Sequence of chain 1.B:
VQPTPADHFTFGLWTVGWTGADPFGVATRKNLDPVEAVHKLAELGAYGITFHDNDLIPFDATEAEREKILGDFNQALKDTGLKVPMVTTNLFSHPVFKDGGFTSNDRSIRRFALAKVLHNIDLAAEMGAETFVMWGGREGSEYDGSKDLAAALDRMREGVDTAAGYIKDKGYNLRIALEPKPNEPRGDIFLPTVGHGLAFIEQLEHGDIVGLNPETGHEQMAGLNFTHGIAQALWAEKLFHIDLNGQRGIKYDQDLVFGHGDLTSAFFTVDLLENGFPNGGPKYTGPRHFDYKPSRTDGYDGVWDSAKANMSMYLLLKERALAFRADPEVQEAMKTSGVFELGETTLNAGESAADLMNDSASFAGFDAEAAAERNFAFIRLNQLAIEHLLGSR

The small molecule below binds the protein below.
Small molecule (SMILES): OC[C@@H](O)C(O)[C@@H](O)CO

Binding-site contacts:
Ligand atom C1 contacts residue TRP136 of chain 2.A at 3.5 Å (hydrophobic).
Ligand atom O5 contacts residue TRP136 of chain 2.A at 3.4 Å.
Ligand atom O4 contacts residue GLU180 of chain 2.A at 2.6 Å (salt-bridge).
Ligand atom C5 contacts residue THR89 of chain 2.A at 4.1 Å.
Ligand atom O1 contacts residue TRP136 of chain 2.A at 3.5 Å.
Ligand atom C2 contacts residue GLU180 of chain 2.A at 3.9 Å.
Ligand atom O3 contacts residue ASP292 of chain 2.A at 2.9 Å (salt-bridge).
Ligand atom C5 contacts residue TRP136 of chain 2.A at 3.9 Å (hydrophobic).
Ligand atom C1 contacts residue LYS182 of chain 2.A at 4.1 Å.
Ligand atom C1 contacts residue PHE25 of chain 1.B at 3.4 Å (hydrophobic).
Ligand atom C3 contacts residue MN1 of chain 2.D at 3.7 Å.
Ligand atom O4 contacts residue ASP292 of chain 2.A at 3.0 Å (salt-bridge).
Ligand atom C4 contacts residue TRP136 of chain 2.A at 3.8 Å (hydrophobic).
Ligand atom O1 contacts residue LYS182 of chain 2.A at 2.9 Å (salt-bridge).
Ligand atom O5 contacts residue THR89 of chain 2.A at 4.2 Å.
Ligand atom O2 contacts residue MN1 of chain 2.D at 2.5 Å.
Ligand atom C2 contacts residue MN1 of chain 2.D at 3.5 Å.
Ligand atom O1 contacts residue PHE25 of chain 1.B at 3.7 Å.
Ligand atom C5 contacts residue GLU180 of chain 2.A at 4.1 Å.
Ligand atom O2 contacts residue GLU216 of chain 2.A at 3.1 Å (salt-bridge).
Ligand atom C3 contacts residue TRP136 of chain 2.A at 3.7 Å (hydrophobic).
Ligand atom O5 contacts residue HIS53 of chain 2.A at 2.7 Å (h-bond).
Ligand atom C5 contacts residue HIS53 of chain 2.A at 3.3 Å.
Ligand atom O1 contacts residue HIS219 of chain 2.A at 3.2 Å (h-bond).
Ligand atom C4 contacts residue MN1 of chain 2.D at 3.4 Å.
Ligand atom C4 contacts residue ASP292 of chain 2.A at 3.8 Å.
Ligand atom O3 contacts residue MN1 of chain 2.D at 3.8 Å.
Ligand atom O3 contacts residue TRP15 of chain 2.A at 3.4 Å (h-bond).
Ligand atom C2 contacts residue ASP292 of chain 2.A at 3.8 Å.
Ligand atom C4 contacts residue GLU180 of chain 2.A at 3.3 Å.
Ligand atom O2 contacts residue ASP292 of chain 2.A at 3.0 Å (salt-bridge).
Ligand atom O4 contacts residue MN1 of chain 2.D at 2.4 Å.
Ligand atom O4 contacts residue ASP244 of chain 2.A at 3.3 Å (salt-bridge).
Ligand atom O5 contacts residue PHE93 of chain 2.A at 3.6 Å.
Ligand atom C2 contacts residue TRP136 of chain 2.A at 3.7 Å (hydrophobic).
Ligand atom O2 contacts residue HIS219 of chain 2.A at 3.3 Å (h-bond).
Ligand atom C2 contacts residue HIS219 of chain 2.A at 4.0 Å.
Ligand atom O2 contacts residue GLU180 of chain 2.A at 3.3 Å (salt-bridge).
Ligand atom O1 contacts residue ASP254 of chain 2.A at 3.7 Å.
Ligand atom C3 contacts residue ASP292 of chain 2.A at 3.6 Å.

Sequence of chain 2.A:
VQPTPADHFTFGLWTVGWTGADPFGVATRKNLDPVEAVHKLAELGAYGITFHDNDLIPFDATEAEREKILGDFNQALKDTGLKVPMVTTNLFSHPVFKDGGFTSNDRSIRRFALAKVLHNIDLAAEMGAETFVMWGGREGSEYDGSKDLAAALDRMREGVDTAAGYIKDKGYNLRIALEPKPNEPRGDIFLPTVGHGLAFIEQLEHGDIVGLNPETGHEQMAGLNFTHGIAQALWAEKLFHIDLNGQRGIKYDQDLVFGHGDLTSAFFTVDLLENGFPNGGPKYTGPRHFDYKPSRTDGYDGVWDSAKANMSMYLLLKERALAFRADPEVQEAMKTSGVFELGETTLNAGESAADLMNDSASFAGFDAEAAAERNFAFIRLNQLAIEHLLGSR